Binding-site contacts:
Ligand atom C5 contacts residue THR74 of chain 3.G at 3.9 Å.
Ligand atom O5 contacts residue ASN72 of chain 3.G at 2.4 Å (h-bond).
Ligand atom C8 contacts residue GLN81 of chain 3.G at 3.2 Å.
Ligand atom N2 contacts residue ASN72 of chain 3.G at 3.2 Å (h-bond).
Ligand atom C7 contacts residue GLN81 of chain 3.G at 3.8 Å.
Ligand atom C2 contacts residue ASN72 of chain 3.G at 2.6 Å.
Ligand atom N2 contacts residue GLN81 of chain 3.G at 4.3 Å.
Ligand atom O5 contacts residue THR74 of chain 3.G at 4.0 Å.
Ligand atom C1 contacts residue ASN72 of chain 3.G at 1.5 Å.
Ligand atom O7 contacts residue GLN81 of chain 3.G at 3.9 Å.
Ligand atom C3 contacts residue ASN72 of chain 3.G at 4.0 Å.
Ligand atom O7 contacts residue ASN72 of chain 3.G at 3.3 Å (h-bond).
Ligand atom C7 contacts residue ASN72 of chain 3.G at 3.5 Å.
Ligand atom C1 contacts residue ALA79 of chain 3.G at 4.3 Å (hydrophobic).
Ligand atom C6 contacts residue THR74 of chain 3.G at 3.7 Å.
Ligand atom C5 contacts residue ASN72 of chain 3.G at 3.7 Å.
Ligand atom C4 contacts residue ASN72 of chain 3.G at 4.3 Å.

A small-molecule ligand and the protein it binds are described below.
Small molecule (SMILES): CC(=O)N[C@@H]1[C@@H](O)[C@H](O)[C@@H](CO)O[C@H]1O

Sequence of chain 3.G:
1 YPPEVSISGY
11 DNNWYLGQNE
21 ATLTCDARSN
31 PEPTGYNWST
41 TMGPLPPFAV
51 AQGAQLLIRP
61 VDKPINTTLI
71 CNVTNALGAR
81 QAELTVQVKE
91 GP